A small-molecule ligand and the protein it binds are described below.
Small molecule (SMILES): CC(=O)N[C@@H]1[C@@H](O)[C@H](O)[C@@H](CO)O[C@H]1O

Binding-site contacts:
Ligand atom C7 contacts residue THR156 of chain 1.D at 4.1 Å.
Ligand atom O5 contacts residue ASN154 of chain 1.D at 2.4 Å (h-bond).
Ligand atom C1 contacts residue ASN154 of chain 1.D at 1.4 Å.
Ligand atom C4 contacts residue ASN154 of chain 1.D at 4.1 Å.
Ligand atom C6 contacts residue GLU147 of chain 1.D at 3.9 Å.
Ligand atom O7 contacts residue ASN154 of chain 1.D at 3.1 Å (h-bond).
Ligand atom C3 contacts residue ASN154 of chain 1.D at 3.6 Å.
Ligand atom O6 contacts residue ASN154 of chain 1.D at 4.5 Å.
Ligand atom C2 contacts residue ASN154 of chain 1.D at 2.6 Å.
Ligand atom C7 contacts residue ASN154 of chain 1.D at 3.3 Å.
Ligand atom C5 contacts residue ASN154 of chain 1.D at 3.3 Å.
Ligand atom O6 contacts residue GLU150 of chain 1.D at 3.6 Å.
Ligand atom C1 contacts residue GLU150 of chain 1.D at 4.1 Å.
Ligand atom C8 contacts residue THR156 of chain 1.D at 3.6 Å.
Ligand atom N2 contacts residue THR156 of chain 1.D at 4.0 Å.
Ligand atom C8 contacts residue ASN154 of chain 1.D at 4.3 Å.
Ligand atom O5 contacts residue GLU150 of chain 1.D at 3.6 Å.
Ligand atom O6 contacts residue GLU147 of chain 1.D at 2.9 Å (salt-bridge).
Ligand atom O6 contacts residue SER151 of chain 1.D at 4.0 Å.
Ligand atom N2 contacts residue ASN154 of chain 1.D at 2.8 Å (h-bond).

Sequence of chain 1.D:
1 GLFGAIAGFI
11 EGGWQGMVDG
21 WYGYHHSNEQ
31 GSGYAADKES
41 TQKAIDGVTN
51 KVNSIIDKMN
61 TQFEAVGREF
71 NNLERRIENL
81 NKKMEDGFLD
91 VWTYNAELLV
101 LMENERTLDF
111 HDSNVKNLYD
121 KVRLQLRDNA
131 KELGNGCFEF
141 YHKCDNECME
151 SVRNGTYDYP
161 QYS